Binding-site contacts:
Ligand atom O7 contacts residue ASN98 of chain 1.A at 4.2 Å.
Ligand atom C8 contacts residue GLU154 of chain 1.A at 3.3 Å.
Ligand atom C1 contacts residue ASN98 of chain 1.A at 1.4 Å.
Ligand atom C4 contacts residue ASN98 of chain 1.A at 4.2 Å.
Ligand atom C7 contacts residue GLU154 of chain 1.A at 4.4 Å.
Ligand atom C7 contacts residue ASN98 of chain 1.A at 3.7 Å.
Ligand atom C5 contacts residue ASN98 of chain 1.A at 3.7 Å.
Ligand atom C3 contacts residue ASN98 of chain 1.A at 3.8 Å.
Ligand atom C2 contacts residue ASN98 of chain 1.A at 2.4 Å.
Ligand atom O5 contacts residue ASN98 of chain 1.A at 2.4 Å (h-bond).
Ligand atom N2 contacts residue ASN98 of chain 1.A at 2.9 Å (h-bond).

Sequence of chain 1.A:
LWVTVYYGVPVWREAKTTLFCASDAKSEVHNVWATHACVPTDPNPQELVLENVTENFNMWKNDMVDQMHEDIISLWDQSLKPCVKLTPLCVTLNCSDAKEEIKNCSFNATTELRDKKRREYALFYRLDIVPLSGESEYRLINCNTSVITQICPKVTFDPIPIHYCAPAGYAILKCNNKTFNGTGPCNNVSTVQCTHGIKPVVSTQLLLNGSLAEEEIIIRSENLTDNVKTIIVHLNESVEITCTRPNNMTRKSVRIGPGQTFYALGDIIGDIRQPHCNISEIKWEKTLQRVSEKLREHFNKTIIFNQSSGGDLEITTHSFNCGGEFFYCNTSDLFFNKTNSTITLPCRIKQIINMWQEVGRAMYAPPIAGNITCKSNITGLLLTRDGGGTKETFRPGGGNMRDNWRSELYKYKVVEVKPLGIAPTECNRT

This small molecule binds to this protein.
Small molecule (SMILES): CC(=O)N[C@H]1[C@H](O[C@H]2[C@H](O)[C@@H](NC(C)=O)CO[C@@H]2CO)O[C@H](CO)[C@@H](O)[C@@H]1O